A protein and the small-molecule ligand that binds it are described below.
Small molecule (SMILES): COc1ccc(C[C@H](NC(=O)[C@H](C)NC(=O)CN2CCOCC2)C(=O)N[C@@H](Cc2ccccc2)[C@@H](O)[C@H](C)CO)cc1

Sequence of chain 1.L:
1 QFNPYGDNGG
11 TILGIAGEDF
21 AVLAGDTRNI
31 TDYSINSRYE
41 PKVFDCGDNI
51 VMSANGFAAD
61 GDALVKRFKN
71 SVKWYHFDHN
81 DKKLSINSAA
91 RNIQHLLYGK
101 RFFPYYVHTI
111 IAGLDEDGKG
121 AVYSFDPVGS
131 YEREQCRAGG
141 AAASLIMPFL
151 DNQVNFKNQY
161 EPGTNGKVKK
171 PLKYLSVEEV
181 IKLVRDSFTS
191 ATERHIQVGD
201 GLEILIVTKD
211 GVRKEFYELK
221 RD

Sequence of chain 1.K:
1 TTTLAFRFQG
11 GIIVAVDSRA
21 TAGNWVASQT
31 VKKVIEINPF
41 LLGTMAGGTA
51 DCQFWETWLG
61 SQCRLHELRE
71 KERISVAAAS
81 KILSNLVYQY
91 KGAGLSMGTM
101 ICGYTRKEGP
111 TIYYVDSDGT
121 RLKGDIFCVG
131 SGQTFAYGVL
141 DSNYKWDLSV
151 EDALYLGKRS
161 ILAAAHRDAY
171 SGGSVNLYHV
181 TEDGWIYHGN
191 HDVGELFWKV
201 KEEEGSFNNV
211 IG

Binding-site contacts:
Ligand atom O13 contacts residue THR1 of chain 1.K at 3.6 Å.
Ligand atom C23 contacts residue THR49 of chain 1.K at 3.6 Å.
Ligand atom O39 contacts residue THR49 of chain 1.K at 3.1 Å (h-bond).
Ligand atom C3 contacts residue VAL31 of chain 1.K at 3.3 Å (hydrophobic).
Ligand atom C30 contacts residue ASP126 of chain 1.L at 3.5 Å.
Ligand atom C43 contacts residue GLY48 of chain 1.K at 3.6 Å.
Ligand atom C11 contacts residue TYR170 of chain 1.K at 3.0 Å (hydrophobic).
Ligand atom C11 contacts residue ARG19 of chain 1.K at 3.2 Å.
Ligand atom O21 contacts residue MES1 of chain 1.IA at 2.7 Å (h-bond).
Ligand atom C3 contacts residue THR49 of chain 1.K at 3.5 Å.
Ligand atom C7 contacts residue GLY47 of chain 1.K at 3.4 Å.
Ligand atom C26 contacts residue THR49 of chain 1.K at 3.5 Å.
Ligand atom C23 contacts residue GLY47 of chain 1.K at 3.5 Å.
Ligand atom C5 contacts residue THR49 of chain 1.K at 3.4 Å.
Ligand atom O49 contacts residue THR21 of chain 1.K at 3.1 Å (h-bond).
Ligand atom O13 contacts residue THR21 of chain 1.K at 3.5 Å (h-bond).
Ligand atom N22 contacts residue GLY47 of chain 1.K at 2.9 Å (h-bond).
Ligand atom C10 contacts residue THR1 of chain 1.K at 1.5 Å.
Ligand atom C12 contacts residue MES1 of chain 1.IA at 3.4 Å.
Ligand atom N22 contacts residue THR1 of chain 1.K at 3.7 Å.
Ligand atom C5 contacts residue LYS33 of chain 1.K at 3.6 Å.
Ligand atom C24 contacts residue GLY47 of chain 1.K at 3.4 Å.
Ligand atom O21 contacts residue GLY47 of chain 1.K at 3.2 Å (h-bond).
Ligand atom C26 contacts residue THR21 of chain 1.K at 3.6 Å.
Ligand atom C42 contacts residue GLY47 of chain 1.K at 3.5 Å.
Ligand atom C27 contacts residue THR21 of chain 1.K at 3.4 Å.
Ligand atom C8 contacts residue THR1 of chain 1.K at 2.4 Å.
Ligand atom C10 contacts residue TYR170 of chain 1.K at 3.5 Å (hydrophobic).
Ligand atom C9 contacts residue THR1 of chain 1.K at 1.4 Å.
Ligand atom N28 contacts residue ASP126 of chain 1.L at 3.2 Å (salt-bridge).
Ligand atom O21 contacts residue THR1 of chain 1.K at 2.3 Å (h-bond).
Ligand atom C11 contacts residue THR1 of chain 1.K at 2.5 Å.
Ligand atom O49 contacts residue THR49 of chain 1.K at 3.5 Å.
Ligand atom C42 contacts residue GLY48 of chain 1.K at 3.5 Å.
Ligand atom C12 contacts residue THR1 of chain 1.K at 2.4 Å.
Ligand atom O49 contacts residue ALA20 of chain 1.K at 3.3 Å.
Ligand atom N25 contacts residue THR21 of chain 1.K at 2.9 Å (h-bond).
Ligand atom C4 contacts residue THR49 of chain 1.K at 3.2 Å.
Ligand atom C4 contacts residue VAL31 of chain 1.K at 3.1 Å (hydrophobic).
Ligand atom C7 contacts residue THR1 of chain 1.K at 2.5 Å.